Sequence of chain 43.A:
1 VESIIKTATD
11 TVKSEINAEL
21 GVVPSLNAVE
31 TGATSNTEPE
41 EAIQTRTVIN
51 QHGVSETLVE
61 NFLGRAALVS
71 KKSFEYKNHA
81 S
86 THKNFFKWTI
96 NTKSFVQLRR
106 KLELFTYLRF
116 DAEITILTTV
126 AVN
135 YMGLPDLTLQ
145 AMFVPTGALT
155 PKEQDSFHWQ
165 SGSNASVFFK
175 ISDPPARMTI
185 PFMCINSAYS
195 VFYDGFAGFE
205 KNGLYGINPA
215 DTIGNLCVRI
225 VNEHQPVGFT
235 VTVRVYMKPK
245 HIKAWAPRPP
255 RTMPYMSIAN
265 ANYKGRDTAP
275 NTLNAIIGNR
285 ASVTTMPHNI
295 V

Binding-site contacts:
Ligand atom O3 contacts residue GLY282 of chain 43.A at 3.4 Å.
Ligand atom C3 contacts residue PRO274 of chain 43.A at 4.1 Å (hydrophobic).
Ligand atom O3 contacts residue PRO274 of chain 43.A at 3.8 Å.
Ligand atom O10 contacts residue ASN275 of chain 43.A at 2.9 Å (h-bond).
Ligand atom C6 contacts residue ASP91 of chain 43.C at 3.8 Å.
Ligand atom O1B contacts residue ARG104 of chain 43.C at 2.8 Å (salt-bridge).
Ligand atom N5 contacts residue PRO231 of chain 43.C at 2.9 Å (h-bond).
Ligand atom O10 contacts residue ARG270 of chain 43.A at 3.3 Å.
Ligand atom C4 contacts residue ASP232 of chain 43.C at 3.5 Å.
Ligand atom C3 contacts residue ASP232 of chain 43.C at 4.0 Å.
Ligand atom C5 contacts residue PRO231 of chain 43.C at 3.7 Å (hydrophobic).
Ligand atom C4 contacts residue PRO274 of chain 43.A at 4.0 Å (hydrophobic).
Ligand atom C10 contacts residue PRO231 of chain 43.C at 3.8 Å (hydrophobic).
Ligand atom C11 contacts residue GLY234 of chain 43.C at 3.8 Å.
Ligand atom O7 contacts residue ARG270 of chain 43.A at 3.8 Å.
Ligand atom C3 contacts residue ARG95 of chain 43.C at 3.9 Å.
Ligand atom C4 contacts residue PRO231 of chain 43.C at 3.5 Å (hydrophobic).
Ligand atom C11 contacts residue PRO231 of chain 43.C at 3.7 Å (hydrophobic).
Ligand atom C5 contacts residue ASN275 of chain 43.A at 3.6 Å.
Ligand atom C4 contacts residue ASN275 of chain 43.A at 3.8 Å.
Ligand atom C3 contacts residue PRO274 of chain 43.A at 3.8 Å (hydrophobic).
Ligand atom C11 contacts residue ASP232 of chain 43.C at 3.8 Å.
Ligand atom O4 contacts residue ASP91 of chain 43.C at 2.7 Å (salt-bridge).
Ligand atom O4 contacts residue ARG95 of chain 43.C at 3.6 Å (salt-bridge).
Ligand atom N5 contacts residue ASP232 of chain 43.C at 4.1 Å.
Ligand atom O4 contacts residue ASP232 of chain 43.C at 2.7 Å (salt-bridge).
Ligand atom C1 contacts residue ARG104 of chain 43.C at 3.6 Å.
Ligand atom O4 contacts residue PRO231 of chain 43.C at 3.8 Å.
Ligand atom C4 contacts residue ARG104 of chain 43.C at 3.9 Å.
Ligand atom O4 contacts residue ASN275 of chain 43.A at 3.0 Å (h-bond).
Ligand atom C11 contacts residue ILE233 of chain 43.C at 3.8 Å (hydrophobic).
Ligand atom N5 contacts residue ASN275 of chain 43.A at 3.6 Å (h-bond).
Ligand atom C4 contacts residue ASP91 of chain 43.C at 3.2 Å.
Ligand atom C5 contacts residue PRO274 of chain 43.A at 4.0 Å (hydrophobic).
Ligand atom C3 contacts residue ARG104 of chain 43.C at 3.8 Å.
Ligand atom O6 contacts residue PRO274 of chain 43.A at 3.7 Å.
Ligand atom C10 contacts residue ASN275 of chain 43.A at 3.3 Å.
Ligand atom O7 contacts residue PRO274 of chain 43.A at 3.4 Å.
Ligand atom O6 contacts residue ASP91 of chain 43.C at 3.1 Å.
Ligand atom O3 contacts residue ASP91 of chain 43.C at 4.0 Å.

Sequence of chain 43.C:
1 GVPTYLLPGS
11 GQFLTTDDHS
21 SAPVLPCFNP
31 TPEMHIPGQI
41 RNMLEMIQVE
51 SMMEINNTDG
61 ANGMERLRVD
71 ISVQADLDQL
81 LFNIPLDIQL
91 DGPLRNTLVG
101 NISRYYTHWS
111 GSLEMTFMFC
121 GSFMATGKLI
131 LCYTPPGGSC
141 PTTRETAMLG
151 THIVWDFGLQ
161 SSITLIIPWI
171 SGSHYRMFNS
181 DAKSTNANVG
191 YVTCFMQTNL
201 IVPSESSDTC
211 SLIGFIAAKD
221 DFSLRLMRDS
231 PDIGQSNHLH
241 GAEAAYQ

This protein binds this small molecule.
Small molecule (SMILES): CC(=O)N[C@H]1[C@H]([C@H](O)[C@H](O)CO)O[C@@](OC[C@H]2O[C@@H](O[C@H]3[C@H](O)[C@@H](O)[C@H](O)O[C@@H]3CO)[C@H](O)[C@@H](O)[C@H]2O)(C(=O)O)C[C@@H]1O